This small molecule binds to this protein.
Small molecule (SMILES): CC(=O)N[C@H]1[C@H](O[C@H]2[C@H](O)[C@@H](NC(C)=O)CO[C@@H]2CO)O[C@H](CO)[C@@H](O)[C@@H]1O

Binding-site contacts:
Ligand atom O7 contacts residue ILE168 of chain 1.B at 4.1 Å.
Ligand atom O6 contacts residue THR205 of chain 1.B at 4.4 Å.
Ligand atom O5 contacts residue ASN203 of chain 1.B at 2.4 Å (h-bond).
Ligand atom C6 contacts residue THR205 of chain 1.B at 3.9 Å.
Ligand atom C4 contacts residue ASN203 of chain 1.B at 4.3 Å.
Ligand atom C1 contacts residue ASN203 of chain 1.B at 1.4 Å.
Ligand atom C1 contacts residue THR205 of chain 1.B at 3.6 Å.
Ligand atom C7 contacts residue ILE168 of chain 1.B at 3.8 Å (hydrophobic).
Ligand atom O6 contacts residue GLU206 of chain 1.B at 4.0 Å.
Ligand atom C3 contacts residue ASN203 of chain 1.B at 3.9 Å.
Ligand atom N2 contacts residue ASN203 of chain 1.B at 3.1 Å (h-bond).
Ligand atom C8 contacts residue ILE168 of chain 1.B at 4.3 Å (hydrophobic).
Ligand atom O5 contacts residue THR205 of chain 1.B at 3.8 Å.
Ligand atom C7 contacts residue ASN203 of chain 1.B at 3.7 Å.
Ligand atom C1 contacts residue ILE168 of chain 1.B at 4.4 Å (hydrophobic).
Ligand atom N2 contacts residue ILE168 of chain 1.B at 3.7 Å.
Ligand atom C2 contacts residue ASN203 of chain 1.B at 2.5 Å.
Ligand atom O7 contacts residue ASN203 of chain 1.B at 3.5 Å (h-bond).
Ligand atom O7 contacts residue GLN201 of chain 1.B at 4.1 Å.
Ligand atom C5 contacts residue THR205 of chain 1.B at 3.7 Å.
Ligand atom C5 contacts residue ASN203 of chain 1.B at 3.6 Å.

Sequence of chain 1.B:
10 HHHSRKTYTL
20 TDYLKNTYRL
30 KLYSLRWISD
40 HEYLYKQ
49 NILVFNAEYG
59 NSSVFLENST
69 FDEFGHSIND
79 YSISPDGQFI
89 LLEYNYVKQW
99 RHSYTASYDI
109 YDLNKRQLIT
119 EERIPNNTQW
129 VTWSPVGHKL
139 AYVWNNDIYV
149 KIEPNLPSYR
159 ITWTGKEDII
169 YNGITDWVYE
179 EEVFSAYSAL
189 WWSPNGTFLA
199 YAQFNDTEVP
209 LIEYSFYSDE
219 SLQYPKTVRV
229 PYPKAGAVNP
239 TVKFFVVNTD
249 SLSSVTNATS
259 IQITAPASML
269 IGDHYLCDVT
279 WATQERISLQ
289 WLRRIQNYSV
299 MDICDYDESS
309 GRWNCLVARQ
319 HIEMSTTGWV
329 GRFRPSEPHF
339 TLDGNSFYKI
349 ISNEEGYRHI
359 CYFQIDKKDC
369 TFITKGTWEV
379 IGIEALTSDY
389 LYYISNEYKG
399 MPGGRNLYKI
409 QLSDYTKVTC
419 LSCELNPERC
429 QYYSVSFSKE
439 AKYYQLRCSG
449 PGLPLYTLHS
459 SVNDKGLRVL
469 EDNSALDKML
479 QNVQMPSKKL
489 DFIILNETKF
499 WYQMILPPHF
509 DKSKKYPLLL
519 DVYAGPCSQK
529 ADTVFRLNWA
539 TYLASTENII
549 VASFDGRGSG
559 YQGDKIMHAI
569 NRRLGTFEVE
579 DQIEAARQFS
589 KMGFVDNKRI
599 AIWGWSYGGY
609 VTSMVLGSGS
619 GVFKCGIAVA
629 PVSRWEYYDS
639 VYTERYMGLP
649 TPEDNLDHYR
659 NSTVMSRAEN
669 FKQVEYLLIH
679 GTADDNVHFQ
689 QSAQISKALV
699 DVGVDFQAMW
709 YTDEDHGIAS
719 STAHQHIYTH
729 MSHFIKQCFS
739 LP